Binding-site contacts:
Ligand atom C2 contacts residue ASP48 of chain 1.A at 4.2 Å.
Ligand atom C13 contacts residue TYR51 of chain 1.A at 3.2 Å (hydrophobic).
Ligand atom O1 contacts residue TYR51 of chain 1.A at 3.8 Å.
Ligand atom C16 contacts residue ASP48 of chain 1.A at 3.2 Å.
Ligand atom C12 contacts residue CYS49 of chain 1.A at 4.2 Å (hydrophobic).
Ligand atom O2 contacts residue GLY31 of chain 1.A at 4.4 Å.
Ligand atom C12 contacts residue TYR51 of chain 1.A at 3.8 Å (hydrophobic).
Ligand atom C13 contacts residue ASP48 of chain 1.A at 3.0 Å.
Ligand atom C16 contacts residue TYR51 of chain 1.A at 4.1 Å (hydrophobic).
Ligand atom C1 contacts residue GLY52 of chain 1.A at 3.9 Å.
Ligand atom C14 contacts residue TYR51 of chain 1.A at 3.5 Å (hydrophobic).
Ligand atom C15 contacts residue TYR51 of chain 1.A at 3.6 Å (hydrophobic).
Ligand atom C7 contacts residue PRO55 of chain 1.A at 4.1 Å (hydrophobic).
Ligand atom C15 contacts residue GLY52 of chain 1.A at 4.0 Å.
Ligand atom C14 contacts residue ASP48 of chain 1.A at 4.3 Å.
Ligand atom O1 contacts residue PRO59 of chain 1.A at 4.5 Å.
Ligand atom C8 contacts residue PRO55 of chain 1.A at 3.5 Å (hydrophobic).
Ligand atom C14 contacts residue GLY52 of chain 1.A at 4.4 Å.
Ligand atom C12 contacts residue ASP48 of chain 1.A at 2.7 Å.
Ligand atom C17 contacts residue ASP48 of chain 1.A at 3.6 Å.
Ligand atom C9 contacts residue PRO55 of chain 1.A at 4.0 Å (hydrophobic).
Ligand atom O2 contacts residue ASP48 of chain 1.A at 2.8 Å (salt-bridge).
Ligand atom C12 contacts residue GLY52 of chain 1.A at 3.1 Å.
Ligand atom C5 contacts residue GLY52 of chain 1.A at 4.4 Å.
Ligand atom C13 contacts residue GLY52 of chain 1.A at 3.8 Å.
Ligand atom C2 contacts residue GLY52 of chain 1.A at 4.1 Å.

Sequence of chain 1.A:
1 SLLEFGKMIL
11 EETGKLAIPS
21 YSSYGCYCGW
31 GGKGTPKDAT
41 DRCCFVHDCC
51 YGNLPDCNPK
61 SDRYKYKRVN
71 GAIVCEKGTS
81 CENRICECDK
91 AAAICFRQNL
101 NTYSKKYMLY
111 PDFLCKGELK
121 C

This small molecule binds to this protein.
Small molecule (SMILES): CN1c2ccccc2[C@]23C[C@H]4[C@H]([C@@H]5C[C@H](O)[N@]4[C@@H](C5)[C@H]12)[C@H]3O